Sequence of chain 1.D:
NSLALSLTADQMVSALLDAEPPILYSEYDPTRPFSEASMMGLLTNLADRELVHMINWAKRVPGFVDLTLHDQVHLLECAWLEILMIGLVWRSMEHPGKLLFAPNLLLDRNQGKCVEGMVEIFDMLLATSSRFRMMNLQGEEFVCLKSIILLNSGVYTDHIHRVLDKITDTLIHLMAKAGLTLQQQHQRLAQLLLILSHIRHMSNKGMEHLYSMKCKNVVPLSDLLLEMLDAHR

This protein binds this small molecule.
Small molecule (SMILES): CC(C)=CCn1nc(-c2ccc(O)cc2O)c2cccc(C(F)(F)F)c21

Binding-site contacts:
Ligand atom OAU contacts residue ALA48 of chain 1.D at 3.4 Å.
Ligand atom CAP contacts residue LEU89 of chain 1.D at 3.9 Å (hydrophobic).
Ligand atom CAR contacts residue ARG92 of chain 1.D at 3.6 Å.
Ligand atom CAN contacts residue LEU223 of chain 1.D at 3.9 Å (hydrophobic).
Ligand atom CAO contacts residue THR45 of chain 1.D at 3.2 Å.
Ligand atom FAY contacts residue HIS222 of chain 1.D at 4.1 Å.
Ligand atom CAQ contacts residue MET86 of chain 1.D at 4.0 Å (hydrophobic).
Ligand atom CAR contacts residue LEU85 of chain 1.D at 3.8 Å (hydrophobic).
Ligand atom OAV contacts residue GLU51 of chain 1.D at 2.7 Å (salt-bridge).
Ligand atom FAY contacts residue GLY219 of chain 1.D at 3.0 Å.
Ligand atom CAE contacts residue LEU44 of chain 1.D at 4.0 Å (hydrophobic).
Ligand atom CAO contacts residue LEU44 of chain 1.D at 3.7 Å (hydrophobic).
Ligand atom CAQ contacts residue LEU85 of chain 1.D at 3.2 Å (hydrophobic).
Ligand atom CAA contacts residue ILE122 of chain 1.D at 4.0 Å (hydrophobic).
Ligand atom CAN contacts residue MET226 of chain 1.D at 3.5 Å (hydrophobic).
Ligand atom FAZ contacts residue HIS222 of chain 1.D at 3.6 Å.
Ligand atom CAD contacts residue LEU44 of chain 1.D at 3.9 Å (hydrophobic).
Ligand atom FAX contacts residue HIS222 of chain 1.D at 3.6 Å.
Ligand atom CAN contacts residue MET41 of chain 1.D at 3.8 Å (hydrophobic).
Ligand atom OAU contacts residue LEU44 of chain 1.D at 3.0 Å (h-bond).
Ligand atom FAZ contacts residue MET41 of chain 1.D at 3.5 Å.
Ligand atom CAC contacts residue PHE102 of chain 1.D at 3.5 Å (hydrophobic).
Ligand atom CAO contacts residue LEU238 of chain 1.D at 3.8 Å (hydrophobic).
Ligand atom FAX contacts residue ILE122 of chain 1.D at 3.4 Å.
Ligand atom CAR contacts residue GLU51 of chain 1.D at 3.4 Å.
Ligand atom CAQ contacts residue LEU89 of chain 1.D at 3.6 Å (hydrophobic).
Ligand atom FAZ contacts residue MET226 of chain 1.D at 4.1 Å.
Ligand atom CAM contacts residue LEU223 of chain 1.D at 3.4 Å (hydrophobic).
Ligand atom OAV contacts residue LEU85 of chain 1.D at 3.6 Å.
Ligand atom CAB contacts residue LEU126 of chain 1.D at 3.5 Å (hydrophobic).
Ligand atom CAN contacts residue LEU44 of chain 1.D at 4.0 Å (hydrophobic).
Ligand atom CAM contacts residue THR45 of chain 1.D at 3.9 Å.
Ligand atom CAO contacts residue ALA48 of chain 1.D at 4.0 Å (hydrophobic).
Ligand atom FAX contacts residue MET119 of chain 1.D at 4.1 Å.
Ligand atom CAL contacts residue LEU223 of chain 1.D at 3.3 Å (hydrophobic).
Ligand atom CAN contacts residue THR45 of chain 1.D at 3.7 Å.
Ligand atom NAH contacts residue LEU82 of chain 1.D at 3.9 Å.
Ligand atom CAS contacts residue GLU51 of chain 1.D at 3.2 Å.
Ligand atom OAV contacts residue ARG92 of chain 1.D at 2.5 Å (salt-bridge).
Ligand atom CAC contacts residue LEU126 of chain 1.D at 3.9 Å (hydrophobic).